Binding-site contacts:
Ligand atom C2 contacts residue TYR171 of chain 1.C at 4.1 Å (hydrophobic).
Ligand atom O7 contacts residue ARG244 of chain 1.C at 2.7 Å (salt-bridge).
Ligand atom O5 contacts residue TYR171 of chain 1.C at 3.8 Å.
Ligand atom O7 contacts residue PHE245 of chain 1.C at 3.8 Å.
Ligand atom C7 contacts residue GLY201 of chain 1.C at 3.6 Å.
Ligand atom C8 contacts residue ILE248 of chain 1.C at 4.0 Å (hydrophobic).
Ligand atom N2 contacts residue ASP204 of chain 1.C at 2.8 Å (salt-bridge).
Ligand atom C8 contacts residue PHE245 of chain 1.C at 3.9 Å (hydrophobic).
Ligand atom C3 contacts residue ASP203 of chain 1.C at 3.4 Å.
Ligand atom O3 contacts residue ASP204 of chain 1.C at 4.0 Å.
Ligand atom C8 contacts residue GLY201 of chain 1.C at 3.7 Å.
Ligand atom O4 contacts residue ASP203 of chain 1.C at 2.7 Å (salt-bridge).
Ligand atom C3 contacts residue TYR171 of chain 1.C at 3.6 Å (hydrophobic).
Ligand atom O3 contacts residue GLY201 of chain 1.C at 2.9 Å (h-bond).
Ligand atom O6 contacts residue TRP199 of chain 1.C at 3.8 Å.
Ligand atom O6 contacts residue PHE165 of chain 1.C at 3.7 Å.
Ligand atom C1 contacts residue TYR171 of chain 1.C at 4.0 Å (hydrophobic).
Ligand atom C6 contacts residue TYR174 of chain 1.C at 3.7 Å (hydrophobic).
Ligand atom C8 contacts residue ASP204 of chain 1.C at 3.4 Å.
Ligand atom O7 contacts residue GLY201 of chain 1.C at 4.0 Å.
Ligand atom C6 contacts residue PHE245 of chain 1.C at 3.6 Å (hydrophobic).
Ligand atom O3 contacts residue GOL1 of chain 1.HA at 3.6 Å.
Ligand atom C5 contacts residue TYR171 of chain 1.C at 3.6 Å (hydrophobic).
Ligand atom C5 contacts residue TYR174 of chain 1.C at 3.9 Å (hydrophobic).
Ligand atom O4 contacts residue TYR174 of chain 1.C at 3.5 Å.
Ligand atom C2 contacts residue TYR171 of chain 1.C at 3.9 Å (hydrophobic).
Ligand atom C2 contacts residue ASP204 of chain 1.C at 3.7 Å.
Ligand atom C2 contacts residue TRP199 of chain 1.C at 4.0 Å (hydrophobic).
Ligand atom C7 contacts residue ARG244 of chain 1.C at 3.7 Å.
Ligand atom O3 contacts residue ASP203 of chain 1.C at 2.6 Å (salt-bridge).
Ligand atom N2 contacts residue GLY201 of chain 1.C at 3.7 Å.
Ligand atom C6 contacts residue PHE165 of chain 1.C at 3.6 Å (hydrophobic).
Ligand atom C4 contacts residue ASP203 of chain 1.C at 3.6 Å.
Ligand atom O4 contacts residue GOL1 of chain 1.HA at 3.7 Å.
Ligand atom C7 contacts residue ASP204 of chain 1.C at 3.6 Å.
Ligand atom C4 contacts residue TRP199 of chain 1.C at 4.0 Å (hydrophobic).
Ligand atom C3 contacts residue ASP204 of chain 1.C at 3.7 Å.
Ligand atom O7 contacts residue TRP199 of chain 1.C at 4.0 Å.
Ligand atom C1 contacts residue TYR171 of chain 1.C at 3.3 Å (hydrophobic).
Ligand atom O3 contacts residue GLY200 of chain 1.C at 3.7 Å.

Sequence of chain 1.C:
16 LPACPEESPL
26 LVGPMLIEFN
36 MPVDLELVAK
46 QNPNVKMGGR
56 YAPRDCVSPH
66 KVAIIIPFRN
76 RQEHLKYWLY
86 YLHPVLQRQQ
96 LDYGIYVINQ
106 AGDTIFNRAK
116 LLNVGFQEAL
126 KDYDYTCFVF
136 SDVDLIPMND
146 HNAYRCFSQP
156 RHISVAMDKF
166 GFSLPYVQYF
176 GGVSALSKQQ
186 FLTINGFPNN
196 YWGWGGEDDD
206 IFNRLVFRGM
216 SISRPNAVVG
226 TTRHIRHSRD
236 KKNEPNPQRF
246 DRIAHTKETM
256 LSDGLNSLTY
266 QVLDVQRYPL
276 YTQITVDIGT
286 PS

A protein and the small-molecule ligand that binds it are described below.
Small molecule (SMILES): CC(=O)N[C@H]1[C@H](O[C@H]2[C@@H](O)[C@H](O)[C@@H](CO)O[C@@H]2O)O[C@H](CO)[C@@H](O)[C@@H]1O